The protein below binds the small molecule below.
Small molecule (SMILES): CC(C)CCC[C@@H](C)[C@H]1CC[C@H]2[C@@H]3CC=C4C[C@@H](O)CC[C@]4(C)[C@H]3CC[C@]12C

Binding-site contacts:
Ligand atom C8 contacts residue VAL817 of chain 1.D at 4.2 Å (hydrophobic).
Ligand atom C15 contacts residue TYR566 of chain 1.C at 3.6 Å (hydrophobic).
Ligand atom C18 contacts residue PHE824 of chain 1.D at 3.6 Å (hydrophobic).
Ligand atom C6 contacts residue VAL817 of chain 1.D at 4.1 Å (hydrophobic).
Ligand atom C7 contacts residue TYR566 of chain 1.C at 4.4 Å (hydrophobic).
Ligand atom C19 contacts residue VAL817 of chain 1.D at 3.7 Å (hydrophobic).
Ligand atom C7 contacts residue VAL817 of chain 1.D at 4.3 Å (hydrophobic).
Ligand atom C11 contacts residue ILE825 of chain 1.D at 3.9 Å (hydrophobic).
Ligand atom C12 contacts residue ILE825 of chain 1.D at 4.5 Å (hydrophobic).
Ligand atom C5 contacts residue VAL817 of chain 1.D at 4.1 Å (hydrophobic).
Ligand atom C10 contacts residue VAL817 of chain 1.D at 4.4 Å (hydrophobic).
Ligand atom C27 contacts residue LEU569 of chain 1.C at 3.5 Å (hydrophobic).
Ligand atom C16 contacts residue TYR566 of chain 1.C at 4.1 Å (hydrophobic).

Sequence of chain 1.C:
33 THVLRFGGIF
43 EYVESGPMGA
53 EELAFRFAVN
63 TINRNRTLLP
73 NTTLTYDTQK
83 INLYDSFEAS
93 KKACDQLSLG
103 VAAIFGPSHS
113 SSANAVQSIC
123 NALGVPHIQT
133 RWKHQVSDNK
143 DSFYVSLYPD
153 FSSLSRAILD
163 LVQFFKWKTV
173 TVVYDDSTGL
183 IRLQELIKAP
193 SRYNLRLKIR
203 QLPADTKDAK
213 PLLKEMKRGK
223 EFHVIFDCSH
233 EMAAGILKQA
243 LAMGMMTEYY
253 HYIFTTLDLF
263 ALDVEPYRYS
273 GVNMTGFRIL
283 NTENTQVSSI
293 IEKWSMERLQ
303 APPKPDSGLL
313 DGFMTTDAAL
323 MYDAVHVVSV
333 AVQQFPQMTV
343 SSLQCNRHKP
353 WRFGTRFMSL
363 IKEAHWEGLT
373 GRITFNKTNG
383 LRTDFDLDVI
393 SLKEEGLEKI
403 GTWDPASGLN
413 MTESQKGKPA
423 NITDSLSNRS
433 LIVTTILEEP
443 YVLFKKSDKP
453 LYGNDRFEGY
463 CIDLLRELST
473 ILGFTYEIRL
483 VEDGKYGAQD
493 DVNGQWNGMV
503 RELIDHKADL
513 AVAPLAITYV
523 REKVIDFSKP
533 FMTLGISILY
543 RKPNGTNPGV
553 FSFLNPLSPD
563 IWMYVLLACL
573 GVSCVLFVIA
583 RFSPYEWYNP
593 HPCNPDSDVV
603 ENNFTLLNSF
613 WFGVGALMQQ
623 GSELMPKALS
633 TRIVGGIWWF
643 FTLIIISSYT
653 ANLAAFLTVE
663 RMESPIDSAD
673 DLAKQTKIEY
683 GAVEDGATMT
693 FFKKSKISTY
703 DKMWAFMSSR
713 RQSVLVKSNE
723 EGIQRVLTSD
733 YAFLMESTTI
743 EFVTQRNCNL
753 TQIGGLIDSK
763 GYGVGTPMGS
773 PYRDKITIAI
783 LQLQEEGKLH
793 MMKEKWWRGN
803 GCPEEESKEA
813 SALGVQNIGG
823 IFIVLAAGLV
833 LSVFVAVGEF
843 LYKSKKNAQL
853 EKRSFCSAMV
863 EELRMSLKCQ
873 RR

Sequence of chain 1.D:
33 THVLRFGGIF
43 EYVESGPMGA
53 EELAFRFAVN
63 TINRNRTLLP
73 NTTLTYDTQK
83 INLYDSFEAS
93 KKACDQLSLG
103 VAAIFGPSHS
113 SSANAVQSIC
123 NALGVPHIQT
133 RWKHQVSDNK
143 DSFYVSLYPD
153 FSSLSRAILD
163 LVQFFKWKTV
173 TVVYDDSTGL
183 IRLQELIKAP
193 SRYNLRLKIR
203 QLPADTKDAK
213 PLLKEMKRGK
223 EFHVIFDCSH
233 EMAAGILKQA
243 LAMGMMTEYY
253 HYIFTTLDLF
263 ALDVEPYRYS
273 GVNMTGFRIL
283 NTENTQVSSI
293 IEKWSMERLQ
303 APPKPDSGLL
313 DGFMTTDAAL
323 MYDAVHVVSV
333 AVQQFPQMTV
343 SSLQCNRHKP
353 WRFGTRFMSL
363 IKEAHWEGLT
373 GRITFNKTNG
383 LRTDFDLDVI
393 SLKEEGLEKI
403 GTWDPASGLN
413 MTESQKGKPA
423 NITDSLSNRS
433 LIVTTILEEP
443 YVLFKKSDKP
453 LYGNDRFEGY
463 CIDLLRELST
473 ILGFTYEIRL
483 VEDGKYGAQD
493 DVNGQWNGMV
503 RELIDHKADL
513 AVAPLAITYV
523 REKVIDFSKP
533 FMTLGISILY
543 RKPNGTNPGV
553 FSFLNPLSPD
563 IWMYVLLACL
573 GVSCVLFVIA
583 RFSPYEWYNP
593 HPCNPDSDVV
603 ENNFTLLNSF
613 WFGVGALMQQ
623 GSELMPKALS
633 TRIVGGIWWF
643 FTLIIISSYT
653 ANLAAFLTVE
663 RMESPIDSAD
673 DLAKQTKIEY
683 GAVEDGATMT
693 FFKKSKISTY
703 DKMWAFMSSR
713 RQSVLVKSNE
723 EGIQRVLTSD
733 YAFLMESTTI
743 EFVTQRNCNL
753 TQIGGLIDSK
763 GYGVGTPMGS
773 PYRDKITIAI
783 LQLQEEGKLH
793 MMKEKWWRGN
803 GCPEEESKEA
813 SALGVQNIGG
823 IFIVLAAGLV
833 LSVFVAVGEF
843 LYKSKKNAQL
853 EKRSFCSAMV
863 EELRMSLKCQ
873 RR